Binding-site contacts:
Ligand atom CA contacts residue HIS361 of chain 1.A at 3.7 Å.
Ligand atom N contacts residue ZN1 of chain 1.K at 3.8 Å.
Ligand atom CB contacts residue GLU362 of chain 1.A at 3.4 Å.
Ligand atom O contacts residue HIS491 of chain 1.A at 3.3 Å (h-bond).
Ligand atom CA contacts residue HIS491 of chain 1.A at 4.1 Å.
Ligand atom N contacts residue HIS361 of chain 1.A at 3.9 Å.
Ligand atom C contacts residue TYR501 of chain 1.A at 3.8 Å (hydrophobic).
Ligand atom OXT contacts residue HIS331 of chain 1.A at 4.1 Å.
Ligand atom CD1 contacts residue HIS361 of chain 1.A at 3.6 Å.
Ligand atom CB contacts residue GLN259 of chain 1.A at 4.1 Å.
Ligand atom O contacts residue GLN259 of chain 1.A at 3.1 Å (h-bond).
Ligand atom C contacts residue HIS331 of chain 1.A at 3.8 Å.
Ligand atom CB contacts residue THR358 of chain 1.A at 4.0 Å.
Ligand atom O contacts residue TYR501 of chain 1.A at 3.5 Å (h-bond).
Ligand atom N contacts residue GLU362 of chain 1.A at 2.7 Å (salt-bridge).
Ligand atom N contacts residue HIS331 of chain 1.A at 4.1 Å.
Ligand atom CB contacts residue PHE435 of chain 1.A at 3.8 Å (hydrophobic).
Ligand atom OXT contacts residue GLN259 of chain 1.A at 3.3 Å (h-bond).
Ligand atom C contacts residue HIS491 of chain 1.A at 3.7 Å.
Ligand atom C contacts residue LYS489 of chain 1.A at 3.8 Å.
Ligand atom N contacts residue TYR501 of chain 1.A at 3.5 Å.
Ligand atom CA contacts residue ZN1 of chain 1.K at 4.2 Å.
Ligand atom CG1 contacts residue THR358 of chain 1.A at 3.9 Å.
Ligand atom CG2 contacts residue GLU362 of chain 1.A at 4.2 Å.
Ligand atom O contacts residue HIS331 of chain 1.A at 2.8 Å (h-bond).
Ligand atom CG2 contacts residue ALA332 of chain 1.A at 3.9 Å (hydrophobic).
Ligand atom C contacts residue GLN259 of chain 1.A at 3.4 Å.
Ligand atom CD1 contacts residue THR358 of chain 1.A at 3.5 Å.
Ligand atom O contacts residue TYR498 of chain 1.A at 2.6 Å (h-bond).
Ligand atom O contacts residue HIS491 of chain 1.A at 3.3 Å.
Ligand atom OXT contacts residue LYS489 of chain 1.A at 3.9 Å.
Ligand atom CA contacts residue TYR498 of chain 1.A at 3.9 Å (hydrophobic).
Ligand atom C contacts residue TYR498 of chain 1.A at 3.5 Å (hydrophobic).
Ligand atom CA contacts residue TYR501 of chain 1.A at 3.7 Å (hydrophobic).
Ligand atom CA contacts residue GLU362 of chain 1.A at 3.4 Å.
Ligand atom O contacts residue LYS489 of chain 1.A at 2.8 Å (salt-bridge).
Ligand atom CB contacts residue TYR501 of chain 1.A at 3.6 Å (hydrophobic).
Ligand atom CB contacts residue TYR498 of chain 1.A at 3.7 Å (hydrophobic).
Ligand atom N contacts residue ALA332 of chain 1.A at 3.1 Å (h-bond).
Ligand atom CG2 contacts residue HIS331 of chain 1.A at 3.5 Å.

The small molecule below binds the protein below.
Small molecule (SMILES): CC[C@H](C)[C@H](N)C(=O)N[C@@H](C)C(=O)O

Sequence of chain 1.A:
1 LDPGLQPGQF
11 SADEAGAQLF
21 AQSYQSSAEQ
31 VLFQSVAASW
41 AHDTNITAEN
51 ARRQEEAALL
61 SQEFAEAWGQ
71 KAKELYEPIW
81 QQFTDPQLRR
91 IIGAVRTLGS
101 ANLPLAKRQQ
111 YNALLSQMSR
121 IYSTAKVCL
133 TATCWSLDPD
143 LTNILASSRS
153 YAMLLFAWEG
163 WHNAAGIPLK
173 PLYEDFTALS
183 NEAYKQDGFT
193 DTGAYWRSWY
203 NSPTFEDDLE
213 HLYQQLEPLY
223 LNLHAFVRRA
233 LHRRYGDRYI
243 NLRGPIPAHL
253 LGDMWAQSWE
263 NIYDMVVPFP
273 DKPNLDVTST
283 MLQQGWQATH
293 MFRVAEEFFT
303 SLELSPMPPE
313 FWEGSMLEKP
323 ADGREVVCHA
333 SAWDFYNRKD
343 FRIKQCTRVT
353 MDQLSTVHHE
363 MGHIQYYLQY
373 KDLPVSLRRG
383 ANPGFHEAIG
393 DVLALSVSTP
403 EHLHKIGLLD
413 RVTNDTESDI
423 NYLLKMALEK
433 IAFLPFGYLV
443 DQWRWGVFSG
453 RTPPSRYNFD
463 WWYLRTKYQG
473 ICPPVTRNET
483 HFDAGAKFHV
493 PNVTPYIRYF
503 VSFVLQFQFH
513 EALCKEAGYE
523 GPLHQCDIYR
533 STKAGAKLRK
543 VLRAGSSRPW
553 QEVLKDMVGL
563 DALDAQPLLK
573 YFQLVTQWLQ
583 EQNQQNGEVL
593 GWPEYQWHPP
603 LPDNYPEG